Sequence of chain 1.A:
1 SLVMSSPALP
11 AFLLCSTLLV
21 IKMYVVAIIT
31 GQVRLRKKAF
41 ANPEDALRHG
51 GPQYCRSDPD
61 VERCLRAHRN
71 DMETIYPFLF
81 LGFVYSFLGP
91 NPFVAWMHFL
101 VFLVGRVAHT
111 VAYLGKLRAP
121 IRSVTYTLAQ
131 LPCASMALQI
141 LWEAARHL

Sequence of chain 3.A:
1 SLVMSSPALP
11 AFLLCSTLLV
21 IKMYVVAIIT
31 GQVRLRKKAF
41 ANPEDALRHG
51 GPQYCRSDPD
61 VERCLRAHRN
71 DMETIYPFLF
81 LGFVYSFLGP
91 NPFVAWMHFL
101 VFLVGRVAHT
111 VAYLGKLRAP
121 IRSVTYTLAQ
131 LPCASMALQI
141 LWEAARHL

Binding-site contacts:
Ligand atom C20 contacts residue PRO120 of chain 3.A at 4.1 Å (hydrophobic).
Ligand atom C27 contacts residue ASP45 of chain 1.A at 4.2 Å.
Ligand atom C28 contacts residue ARG48 of chain 1.A at 3.5 Å.
Ligand atom C27 contacts residue HIS49 of chain 1.A at 4.1 Å.
Ligand atom C10 contacts residue LEU131 of chain 3.A at 3.8 Å (hydrophobic).
Ligand atom O1 contacts residue HIS49 of chain 1.A at 4.0 Å.
Ligand atom C28 contacts residue PRO120 of chain 3.A at 4.0 Å (hydrophobic).
Ligand atom O2 contacts residue HIS49 of chain 1.A at 4.2 Å.
Ligand atom C25 contacts residue GSH1 of chain 3.D at 3.9 Å.
Ligand atom C1 contacts residue VAL124 of chain 3.A at 4.1 Å (hydrophobic).
Ligand atom C26 contacts residue GLY31 of chain 1.A at 3.7 Å.
Ligand atom C22 contacts residue LEU35 of chain 1.A at 4.0 Å (hydrophobic).
Ligand atom C7 contacts residue THR127 of chain 3.A at 3.9 Å.
Ligand atom C11 contacts residue LEU131 of chain 3.A at 3.8 Å (hydrophobic).
Ligand atom C22 contacts residue HIS49 of chain 1.A at 3.8 Å.
Ligand atom C23 contacts residue HIS49 of chain 1.A at 3.8 Å.
Ligand atom C3 contacts residue VAL124 of chain 3.A at 4.1 Å (hydrophobic).
Ligand atom C8 contacts residue THR127 of chain 3.A at 3.7 Å.
Ligand atom C27 contacts residue PHE40 of chain 1.A at 3.8 Å (hydrophobic).
Ligand atom C20 contacts residue SER123 of chain 3.A at 3.3 Å.
Ligand atom C26 contacts residue ARG34 of chain 1.A at 4.0 Å.
Ligand atom C23 contacts residue LEU35 of chain 1.A at 3.8 Å (hydrophobic).
Ligand atom C26 contacts residue PHE40 of chain 1.A at 4.2 Å (hydrophobic).
Ligand atom O3 contacts residue ARG48 of chain 1.A at 2.8 Å (salt-bridge).
Ligand atom C26 contacts residue LEU35 of chain 1.A at 4.0 Å (hydrophobic).
Ligand atom C15 contacts residue PRO120 of chain 3.A at 3.9 Å (hydrophobic).
Ligand atom C7 contacts residue VAL124 of chain 3.A at 4.3 Å (hydrophobic).
Ligand atom C8 contacts residue VAL124 of chain 3.A at 4.0 Å (hydrophobic).
Ligand atom C17 contacts residue PRO120 of chain 3.A at 4.2 Å (hydrophobic).
Ligand atom O1 contacts residue LEU35 of chain 1.A at 3.4 Å.
Ligand atom C1 contacts residue THR127 of chain 3.A at 3.7 Å.
Ligand atom N1 contacts residue PRO120 of chain 3.A at 3.8 Å.
Ligand atom C2 contacts residue VAL124 of chain 3.A at 3.8 Å (hydrophobic).
Ligand atom C21 contacts residue SER123 of chain 3.A at 3.4 Å.
Ligand atom C13 contacts residue VAL124 of chain 3.A at 3.8 Å (hydrophobic).
Ligand atom O2 contacts residue ARG48 of chain 1.A at 2.8 Å (salt-bridge).
Ligand atom C16 contacts residue PRO120 of chain 3.A at 3.7 Å (hydrophobic).
Ligand atom C11 contacts residue LEU128 of chain 3.A at 4.0 Å (hydrophobic).
Ligand atom C14 contacts residue VAL124 of chain 3.A at 4.2 Å (hydrophobic).
Ligand atom O2 contacts residue PRO120 of chain 3.A at 3.6 Å.

A protein and the small-molecule ligand that binds it are described below.
Small molecule (SMILES): CC(C)Oc1ccc(-n2c(C(=O)O)cc3cc(-c4ccc(C(C)(C)C)cc4)ccc32)cc1